Sequence of chain 1.C:
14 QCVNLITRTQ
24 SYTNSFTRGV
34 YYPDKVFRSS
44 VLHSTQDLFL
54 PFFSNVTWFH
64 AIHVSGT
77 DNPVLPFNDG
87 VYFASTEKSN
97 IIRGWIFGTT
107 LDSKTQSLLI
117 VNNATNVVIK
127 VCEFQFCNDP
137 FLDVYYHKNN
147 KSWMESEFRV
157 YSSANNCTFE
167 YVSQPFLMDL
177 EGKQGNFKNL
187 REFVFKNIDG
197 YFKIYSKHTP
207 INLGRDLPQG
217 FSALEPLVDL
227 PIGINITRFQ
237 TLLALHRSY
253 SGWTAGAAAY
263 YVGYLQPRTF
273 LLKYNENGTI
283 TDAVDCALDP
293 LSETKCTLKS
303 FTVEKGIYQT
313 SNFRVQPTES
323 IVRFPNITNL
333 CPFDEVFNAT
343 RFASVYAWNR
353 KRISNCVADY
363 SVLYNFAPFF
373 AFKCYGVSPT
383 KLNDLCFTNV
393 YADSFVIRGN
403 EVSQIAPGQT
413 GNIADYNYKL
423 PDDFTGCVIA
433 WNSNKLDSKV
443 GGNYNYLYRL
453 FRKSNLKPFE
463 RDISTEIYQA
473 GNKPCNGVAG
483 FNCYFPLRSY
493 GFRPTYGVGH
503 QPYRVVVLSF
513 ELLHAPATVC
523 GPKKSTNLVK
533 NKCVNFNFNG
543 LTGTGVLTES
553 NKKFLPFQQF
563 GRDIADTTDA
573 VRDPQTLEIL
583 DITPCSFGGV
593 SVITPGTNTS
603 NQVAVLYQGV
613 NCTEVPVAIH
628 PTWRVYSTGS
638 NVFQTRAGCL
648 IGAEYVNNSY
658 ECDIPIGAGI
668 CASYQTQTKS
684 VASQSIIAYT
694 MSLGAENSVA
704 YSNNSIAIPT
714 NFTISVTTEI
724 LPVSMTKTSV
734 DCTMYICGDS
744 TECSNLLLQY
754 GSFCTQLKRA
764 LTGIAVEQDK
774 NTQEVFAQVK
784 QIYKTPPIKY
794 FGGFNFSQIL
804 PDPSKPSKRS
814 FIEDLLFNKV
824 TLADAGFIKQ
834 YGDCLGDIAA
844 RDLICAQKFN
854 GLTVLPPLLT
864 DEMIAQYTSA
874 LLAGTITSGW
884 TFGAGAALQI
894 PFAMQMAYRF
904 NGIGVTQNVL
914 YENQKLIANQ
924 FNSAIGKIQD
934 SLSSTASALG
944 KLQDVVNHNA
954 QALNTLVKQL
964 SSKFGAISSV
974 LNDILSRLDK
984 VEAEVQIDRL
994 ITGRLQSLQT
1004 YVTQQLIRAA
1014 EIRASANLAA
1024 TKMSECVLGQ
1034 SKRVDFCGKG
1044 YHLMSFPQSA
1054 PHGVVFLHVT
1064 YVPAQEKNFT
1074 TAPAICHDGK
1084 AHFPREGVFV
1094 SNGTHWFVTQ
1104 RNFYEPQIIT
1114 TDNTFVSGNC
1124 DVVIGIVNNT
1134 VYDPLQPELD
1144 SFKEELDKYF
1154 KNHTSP

Binding-site contacts:
Ligand atom C6 contacts residue ASN328 of chain 1.C at 4.5 Å.
Ligand atom C5 contacts residue ASN328 of chain 1.C at 3.7 Å.
Ligand atom O6 contacts residue ASN328 of chain 1.C at 4.4 Å.
Ligand atom C7 contacts residue ASN328 of chain 1.C at 4.4 Å.
Ligand atom N2 contacts residue ASN328 of chain 1.C at 3.1 Å (h-bond).
Ligand atom C1 contacts residue ASN328 of chain 1.C at 1.4 Å.
Ligand atom O6 contacts residue ILE329 of chain 1.C at 4.3 Å.
Ligand atom C3 contacts residue ASN328 of chain 1.C at 4.0 Å.
Ligand atom C2 contacts residue ASN328 of chain 1.C at 2.8 Å.
Ligand atom O5 contacts residue ASN328 of chain 1.C at 2.4 Å (h-bond).
Ligand atom C4 contacts residue ASN328 of chain 1.C at 4.4 Å.

This small molecule binds to this protein.
Small molecule (SMILES): CC(=O)N[C@@H]1[C@@H](O)[C@H](O)[C@@H](CO)O[C@H]1O